This protein binds this small molecule.
Small molecule (SMILES): COCCNC1CCN(C(C)=O)CC1

Sequence of chain 2.A:
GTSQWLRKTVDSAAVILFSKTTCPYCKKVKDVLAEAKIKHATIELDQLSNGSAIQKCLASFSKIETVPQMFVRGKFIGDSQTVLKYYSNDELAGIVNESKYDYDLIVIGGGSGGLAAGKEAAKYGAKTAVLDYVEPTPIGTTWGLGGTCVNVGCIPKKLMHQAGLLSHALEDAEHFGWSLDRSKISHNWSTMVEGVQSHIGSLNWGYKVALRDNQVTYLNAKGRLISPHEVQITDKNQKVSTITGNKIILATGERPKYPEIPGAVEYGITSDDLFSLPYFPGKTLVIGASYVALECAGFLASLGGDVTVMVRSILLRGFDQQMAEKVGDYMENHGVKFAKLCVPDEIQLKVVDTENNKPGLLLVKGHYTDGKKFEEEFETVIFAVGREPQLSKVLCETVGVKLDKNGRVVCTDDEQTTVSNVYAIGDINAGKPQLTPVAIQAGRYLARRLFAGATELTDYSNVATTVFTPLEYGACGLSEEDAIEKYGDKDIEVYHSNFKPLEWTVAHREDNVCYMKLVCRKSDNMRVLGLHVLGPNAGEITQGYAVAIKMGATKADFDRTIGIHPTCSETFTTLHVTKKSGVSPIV

Binding-site contacts:
Ligand atom C05 contacts residue ASP360 of chain 2.A at 3.5 Å.
Ligand atom C01 contacts residue LYS365 of chain 2.A at 3.8 Å.
Ligand atom N04 contacts residue ASP360 of chain 2.A at 4.4 Å.
Ligand atom C02 contacts residue LYS365 of chain 2.A at 4.0 Å.
Ligand atom C06 contacts residue ASN363 of chain 2.A at 3.7 Å.
Ligand atom C05 contacts residue LYS365 of chain 2.A at 4.2 Å.
Ligand atom N04 contacts residue LYS365 of chain 2.A at 4.2 Å.
Ligand atom C02 contacts residue ASP360 of chain 2.A at 4.3 Å.
Ligand atom C01 contacts residue ASP360 of chain 2.A at 3.1 Å.
Ligand atom C05 contacts residue ASN363 of chain 2.A at 3.6 Å.
Ligand atom C09 contacts residue LYS365 of chain 2.A at 4.0 Å.
Ligand atom O03 contacts residue LYS357 of chain 2.A at 3.7 Å.